Binding-site contacts:
Ligand atom O5 contacts residue ASN601 of chain 1.A at 2.4 Å (h-bond).
Ligand atom N2 contacts residue ASN601 of chain 1.A at 2.9 Å (h-bond).
Ligand atom C5 contacts residue ASN601 of chain 1.A at 3.7 Å.
Ligand atom C4 contacts residue ASN601 of chain 1.A at 4.3 Å.
Ligand atom O7 contacts residue ASN601 of chain 1.A at 2.9 Å (h-bond).
Ligand atom C2 contacts residue ASN601 of chain 1.A at 2.5 Å.
Ligand atom C1 contacts residue ASN601 of chain 1.A at 1.4 Å.
Ligand atom C8 contacts residue ASN601 of chain 1.A at 3.3 Å.
Ligand atom C3 contacts residue ASN601 of chain 1.A at 3.8 Å.
Ligand atom C7 contacts residue ASN601 of chain 1.A at 3.1 Å.

Sequence of chain 1.A:
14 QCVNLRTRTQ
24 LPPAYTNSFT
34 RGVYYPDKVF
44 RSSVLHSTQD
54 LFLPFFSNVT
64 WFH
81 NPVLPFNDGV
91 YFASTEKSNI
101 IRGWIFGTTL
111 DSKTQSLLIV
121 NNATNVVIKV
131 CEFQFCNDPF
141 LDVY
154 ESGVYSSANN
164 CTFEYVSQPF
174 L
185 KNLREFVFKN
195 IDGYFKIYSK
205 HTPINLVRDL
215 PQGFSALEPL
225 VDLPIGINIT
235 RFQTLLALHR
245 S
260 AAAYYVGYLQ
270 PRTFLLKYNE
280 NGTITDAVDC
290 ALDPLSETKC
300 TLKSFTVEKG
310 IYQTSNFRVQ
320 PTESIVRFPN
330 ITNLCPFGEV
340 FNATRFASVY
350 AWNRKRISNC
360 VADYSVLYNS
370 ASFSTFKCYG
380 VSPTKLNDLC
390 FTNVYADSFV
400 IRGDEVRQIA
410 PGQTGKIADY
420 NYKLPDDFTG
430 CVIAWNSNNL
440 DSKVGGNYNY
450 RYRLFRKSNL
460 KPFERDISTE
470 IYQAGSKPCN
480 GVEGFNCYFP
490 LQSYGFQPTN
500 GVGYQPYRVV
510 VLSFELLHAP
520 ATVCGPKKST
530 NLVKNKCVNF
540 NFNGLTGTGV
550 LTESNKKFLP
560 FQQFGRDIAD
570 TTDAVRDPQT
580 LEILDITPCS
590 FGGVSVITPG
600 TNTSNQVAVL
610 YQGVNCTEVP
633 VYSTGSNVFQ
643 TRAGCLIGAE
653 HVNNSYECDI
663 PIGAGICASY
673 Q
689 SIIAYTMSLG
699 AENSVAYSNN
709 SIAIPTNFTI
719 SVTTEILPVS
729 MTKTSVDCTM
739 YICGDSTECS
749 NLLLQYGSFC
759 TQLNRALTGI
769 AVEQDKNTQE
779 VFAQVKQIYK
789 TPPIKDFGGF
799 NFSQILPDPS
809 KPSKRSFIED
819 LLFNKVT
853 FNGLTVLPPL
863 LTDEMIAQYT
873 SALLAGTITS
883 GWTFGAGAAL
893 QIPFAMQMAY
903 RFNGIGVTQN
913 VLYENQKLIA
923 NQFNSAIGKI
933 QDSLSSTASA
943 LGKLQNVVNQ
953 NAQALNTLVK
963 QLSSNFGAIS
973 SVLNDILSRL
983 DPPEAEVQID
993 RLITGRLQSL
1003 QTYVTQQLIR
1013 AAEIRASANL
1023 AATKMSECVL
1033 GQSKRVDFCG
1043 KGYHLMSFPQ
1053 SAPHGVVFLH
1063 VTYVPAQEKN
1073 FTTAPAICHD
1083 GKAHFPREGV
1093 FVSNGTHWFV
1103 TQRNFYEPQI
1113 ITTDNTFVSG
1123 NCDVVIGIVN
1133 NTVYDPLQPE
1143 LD

A small-molecule ligand and the protein it binds are described below.
Small molecule (SMILES): CC(=O)N[C@@H]1[C@@H](O)[C@H](O)[C@@H](CO)O[C@H]1O